Sequence of chain 1.E:
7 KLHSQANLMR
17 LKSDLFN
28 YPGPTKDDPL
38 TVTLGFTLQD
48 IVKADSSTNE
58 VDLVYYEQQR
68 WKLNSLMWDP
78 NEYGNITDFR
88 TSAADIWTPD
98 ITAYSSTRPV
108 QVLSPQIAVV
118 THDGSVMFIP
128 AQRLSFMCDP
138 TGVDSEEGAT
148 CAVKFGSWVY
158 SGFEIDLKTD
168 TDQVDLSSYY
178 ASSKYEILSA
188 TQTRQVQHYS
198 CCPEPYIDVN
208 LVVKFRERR

This protein binds this small molecule.
Small molecule (SMILES): CN1[C@@H](C[C@@H](O)c2ccccc2)CCC[C@H]1CC(=O)c1ccccc1

Binding-site contacts:
Ligand atom C6 contacts residue VAL116 of chain 1.E at 3.3 Å (hydrophobic).
Ligand atom O2 contacts residue SER154 of chain 1.A at 2.5 Å (h-bond).
Ligand atom C22 contacts residue TYR203 of chain 1.A at 3.6 Å (hydrophobic).
Ligand atom C9 contacts residue CYS198 of chain 1.A at 3.8 Å (hydrophobic).
Ligand atom C20 contacts residue THR99 of chain 1.A at 3.3 Å.
Ligand atom C18 contacts residue TRP155 of chain 1.A at 3.7 Å (hydrophobic).
Ligand atom C20 contacts residue TYR101 of chain 1.A at 3.8 Å (hydrophobic).
Ligand atom C20 contacts residue GLY153 of chain 1.A at 3.6 Å.
Ligand atom C21 contacts residue PHE152 of chain 1.A at 3.7 Å (hydrophobic).
Ligand atom C10 contacts residue TYR196 of chain 1.A at 3.5 Å (hydrophobic).
Ligand atom C10 contacts residue ASP205 of chain 1.A at 3.7 Å.
Ligand atom C5 contacts residue VAL116 of chain 1.E at 3.5 Å (hydrophobic).
Ligand atom C21 contacts residue LYS151 of chain 1.A at 3.9 Å.
Ligand atom C7 contacts residue MET124 of chain 1.E at 3.9 Å (hydrophobic).
Ligand atom C4 contacts residue CYS199 of chain 1.A at 3.4 Å (hydrophobic).
Ligand atom C22 contacts residue TYR196 of chain 1.A at 3.9 Å (hydrophobic).
Ligand atom C21 contacts residue TYR101 of chain 1.A at 3.7 Å (hydrophobic).
Ligand atom C9 contacts residue TRP155 of chain 1.A at 3.6 Å (hydrophobic).
Ligand atom C14 contacts residue TRP155 of chain 1.A at 3.5 Å (hydrophobic).
Ligand atom C5 contacts residue MET124 of chain 1.E at 3.5 Å (hydrophobic).
Ligand atom C13 contacts residue TRP155 of chain 1.A at 3.6 Å (hydrophobic).
Ligand atom O1 contacts residue VAL156 of chain 1.A at 3.9 Å.
Ligand atom O1 contacts residue ILE126 of chain 1.E at 3.6 Å.
Ligand atom C13 contacts residue TYR63 of chain 1.E at 3.8 Å (hydrophobic).
Ligand atom C12 contacts residue ILE126 of chain 1.E at 3.8 Å (hydrophobic).
Ligand atom O1 contacts residue TRP155 of chain 1.A at 3.5 Å (h-bond).
Ligand atom C12 contacts residue TRP155 of chain 1.A at 3.6 Å (hydrophobic).
Ligand atom C3 contacts residue TRP155 of chain 1.A at 3.6 Å (hydrophobic).
Ligand atom C7 contacts residue CYS199 of chain 1.A at 3.5 Å (hydrophobic).
Ligand atom C4 contacts residue TYR203 of chain 1.A at 3.4 Å (hydrophobic).
Ligand atom C21 contacts residue GLY153 of chain 1.A at 3.5 Å.
Ligand atom C6 contacts residue MET124 of chain 1.E at 3.5 Å (hydrophobic).
Ligand atom C15 contacts residue TYR63 of chain 1.E at 3.6 Å (hydrophobic).
Ligand atom O2 contacts residue TRP155 of chain 1.A at 2.9 Å (h-bond).
Ligand atom N1 contacts residue TRP155 of chain 1.A at 3.4 Å (h-bond).
Ligand atom C19 contacts residue TYR196 of chain 1.A at 3.3 Å (hydrophobic).
Ligand atom C17 contacts residue SER154 of chain 1.A at 3.8 Å.
Ligand atom O2 contacts residue TYR203 of chain 1.A at 3.3 Å.
Ligand atom C16 contacts residue SER154 of chain 1.A at 3.7 Å.
Ligand atom C8 contacts residue TRP155 of chain 1.A at 2.7 Å (hydrophobic).

Sequence of chain 1.A:
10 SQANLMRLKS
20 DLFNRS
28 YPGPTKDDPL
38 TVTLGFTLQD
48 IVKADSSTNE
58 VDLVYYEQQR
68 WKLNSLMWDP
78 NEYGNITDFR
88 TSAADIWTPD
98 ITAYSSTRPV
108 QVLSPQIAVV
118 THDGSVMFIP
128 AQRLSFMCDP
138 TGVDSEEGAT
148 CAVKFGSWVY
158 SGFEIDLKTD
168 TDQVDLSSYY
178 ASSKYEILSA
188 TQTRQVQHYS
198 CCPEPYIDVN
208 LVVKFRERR